This small molecule binds to this protein.
Small molecule (SMILES): CC(=O)N[C@H]1[C@H](O[C@H]2[C@H](O)[C@@H](NC(C)=O)CO[C@@H]2CO[C@@H]2O[C@@H](C)[C@@H](O)[C@@H](O)[C@@H]2O)O[C@H](CO)[C@@H](O[C@@H]2O[C@H](CO[C@H]3O[C@H](CO)[C@@H](O)[C@H](O)[C@@H]3O)[C@@H](O)[C@H](O[C@H]3O[C@H](CO)[C@@H](O)[C@H](O)[C@@H]3O)[C@@H]2O)[C@@H]1O

Sequence of chain 1.B:
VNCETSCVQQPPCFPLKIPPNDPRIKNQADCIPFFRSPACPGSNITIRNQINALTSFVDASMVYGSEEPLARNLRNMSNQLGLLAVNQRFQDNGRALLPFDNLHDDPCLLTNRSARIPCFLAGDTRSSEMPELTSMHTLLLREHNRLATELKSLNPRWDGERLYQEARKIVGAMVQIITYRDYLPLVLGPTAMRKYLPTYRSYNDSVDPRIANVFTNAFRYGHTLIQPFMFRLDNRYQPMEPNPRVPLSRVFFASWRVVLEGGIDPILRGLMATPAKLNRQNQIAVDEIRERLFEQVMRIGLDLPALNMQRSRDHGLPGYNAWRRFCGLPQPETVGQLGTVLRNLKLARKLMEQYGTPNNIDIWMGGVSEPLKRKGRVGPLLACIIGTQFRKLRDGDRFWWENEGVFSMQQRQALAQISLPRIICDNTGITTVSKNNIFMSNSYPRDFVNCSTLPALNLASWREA

Binding-site contacts:
Ligand atom C1 contacts residue SER207 of chain 1.B at 4.4 Å.
Ligand atom C5 contacts residue ARG392 of chain 1.B at 4.4 Å.
Ligand atom O5 contacts residue VAL208 of chain 1.B at 3.4 Å.
Ligand atom C6 contacts residue ARG392 of chain 1.B at 3.6 Å.
Ligand atom C7 contacts residue ASN205 of chain 1.B at 3.1 Å.
Ligand atom C4 contacts residue ARG392 of chain 1.B at 3.5 Å.
Ligand atom C1 contacts residue VAL208 of chain 1.B at 4.2 Å (hydrophobic).
Ligand atom C5 contacts residue SER207 of chain 1.B at 4.3 Å.
Ligand atom C2 contacts residue ASN205 of chain 1.B at 2.5 Å.
Ligand atom C5 contacts residue VAL208 of chain 1.B at 4.3 Å (hydrophobic).
Ligand atom O7 contacts residue ASN205 of chain 1.B at 3.1 Å (h-bond).
Ligand atom C6 contacts residue VAL208 of chain 1.B at 4.2 Å (hydrophobic).
Ligand atom C6 contacts residue SER207 of chain 1.B at 4.3 Å.
Ligand atom O4 contacts residue ARG392 of chain 1.B at 3.5 Å (salt-bridge).
Ligand atom C5 contacts residue ASN205 of chain 1.B at 3.7 Å.
Ligand atom O3 contacts residue ARG392 of chain 1.B at 4.2 Å.
Ligand atom N2 contacts residue ASN205 of chain 1.B at 2.8 Å (h-bond).
Ligand atom C3 contacts residue ASN205 of chain 1.B at 3.7 Å.
Ligand atom C6 contacts residue VAL208 of chain 1.B at 3.7 Å (hydrophobic).
Ligand atom C5 contacts residue VAL208 of chain 1.B at 3.9 Å (hydrophobic).
Ligand atom O5 contacts residue ASN205 of chain 1.B at 2.4 Å (h-bond).
Ligand atom C1 contacts residue ASN205 of chain 1.B at 1.4 Å.
Ligand atom C8 contacts residue ASN205 of chain 1.B at 4.2 Å.
Ligand atom C6 contacts residue ASP396 of chain 1.B at 3.9 Å.
Ligand atom C8 contacts residue SER207 of chain 1.B at 3.6 Å.
Ligand atom O5 contacts residue VAL208 of chain 1.B at 4.1 Å.
Ligand atom C4 contacts residue ASN205 of chain 1.B at 4.3 Å.
Ligand atom C3 contacts residue ARG392 of chain 1.B at 4.5 Å.